Binding-site contacts:
Ligand atom O6 contacts residue GLN328 of chain 20.E at 4.3 Å.
Ligand atom C8 contacts residue ASN307 of chain 20.E at 4.5 Å.
Ligand atom C3 contacts residue ASN307 of chain 20.E at 3.8 Å.
Ligand atom O5 contacts residue ASN307 of chain 20.E at 2.3 Å (h-bond).
Ligand atom N2 contacts residue ASN307 of chain 20.E at 3.0 Å (h-bond).
Ligand atom C1 contacts residue ASN307 of chain 20.E at 1.4 Å.
Ligand atom C8 contacts residue ILE306 of chain 20.E at 3.7 Å (hydrophobic).
Ligand atom C7 contacts residue PRO305 of chain 20.E at 4.3 Å (hydrophobic).
Ligand atom C7 contacts residue ASN307 of chain 20.E at 4.1 Å.
Ligand atom C8 contacts residue PRO305 of chain 20.E at 2.9 Å (hydrophobic).
Ligand atom C2 contacts residue ASN307 of chain 20.E at 2.5 Å.
Ligand atom C4 contacts residue ASN307 of chain 20.E at 4.2 Å.
Ligand atom C5 contacts residue ASN307 of chain 20.E at 3.6 Å.

This small molecule binds to this protein.
Small molecule (SMILES): CC(=O)N[C@H]1[C@H](O[C@H]2[C@H](O)[C@@H](NC(C)=O)CO[C@@H]2CO[C@@H]2O[C@@H](C)[C@@H](O)[C@@H](O)[C@@H]2O)O[C@H](CO)[C@@H](O[C@@H]2O[C@H](CO)[C@@H](O)[C@H](O)[C@@H]2O)[C@@H]1O

Sequence of chain 20.E:
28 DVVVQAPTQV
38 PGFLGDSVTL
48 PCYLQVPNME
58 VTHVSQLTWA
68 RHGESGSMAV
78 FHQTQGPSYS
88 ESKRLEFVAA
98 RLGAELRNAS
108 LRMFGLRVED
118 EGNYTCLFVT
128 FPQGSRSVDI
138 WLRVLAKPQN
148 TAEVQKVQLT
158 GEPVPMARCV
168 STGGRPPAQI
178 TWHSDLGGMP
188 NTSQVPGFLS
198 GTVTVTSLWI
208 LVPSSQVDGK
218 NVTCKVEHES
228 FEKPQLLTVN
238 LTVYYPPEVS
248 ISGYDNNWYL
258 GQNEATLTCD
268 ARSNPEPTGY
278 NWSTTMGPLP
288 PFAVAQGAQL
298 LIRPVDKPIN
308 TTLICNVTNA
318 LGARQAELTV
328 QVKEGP